Sequence of chain 1.F:
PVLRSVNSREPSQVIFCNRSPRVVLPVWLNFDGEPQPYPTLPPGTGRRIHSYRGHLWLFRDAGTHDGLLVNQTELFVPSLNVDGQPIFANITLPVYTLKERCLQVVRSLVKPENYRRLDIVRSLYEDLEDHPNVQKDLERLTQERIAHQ

Binding-site contacts:
Ligand atom C57 contacts residue VAL57 of chain 1.E at 3.4 Å (hydrophobic).
Ligand atom O16 contacts residue DMS1 of chain 1.K at 3.3 Å.
Ligand atom C57 contacts residue LEU40 of chain 1.E at 3.4 Å (hydrophobic).
Ligand atom C12 contacts residue TRP57 of chain 1.F at 3.5 Å (hydrophobic).
Ligand atom C56 contacts residue TYR49 of chain 1.E at 3.5 Å (hydrophobic).
Ligand atom C13 contacts residue TRP28 of chain 1.F at 3.5 Å (hydrophobic).
Ligand atom C32 contacts residue TYR52 of chain 1.F at 3.6 Å (hydrophobic).
Ligand atom C23 contacts residue ILE49 of chain 1.F at 3.5 Å (hydrophobic).
Ligand atom O14 contacts residue HIS55 of chain 1.F at 2.8 Å (h-bond).
Ligand atom C28 contacts residue PRO39 of chain 1.F at 3.1 Å (hydrophobic).
Ligand atom O37 contacts residue DMS1 of chain 1.K at 3.5 Å.
Ligand atom C36 contacts residue PHE91 of chain 1.E at 3.4 Å (hydrophobic).
Ligand atom F34 contacts residue TYR52 of chain 1.F at 3.3 Å.
Ligand atom N1 contacts residue TYR52 of chain 1.F at 3.6 Å.
Ligand atom C15 contacts residue TYR38 of chain 1.F at 3.5 Å (hydrophobic).
Ligand atom C11 contacts residue TRP57 of chain 1.F at 3.4 Å (hydrophobic).
Ligand atom F34 contacts residue PHE91 of chain 1.E at 3.2 Å.
Ligand atom N51 contacts residue ASN92 of chain 1.E at 2.9 Å (h-bond).
Ligand atom O16 contacts residue TYR38 of chain 1.F at 2.7 Å (h-bond).
Ligand atom N17 contacts residue HIS50 of chain 1.F at 3.0 Å (h-bond).
Ligand atom N51 contacts residue ILE98 of chain 1.E at 3.5 Å.
Ligand atom C13 contacts residue TYR38 of chain 1.F at 3.5 Å (hydrophobic).
Ligand atom C58 contacts residue PHE37 of chain 1.E at 3.6 Å (hydrophobic).
Ligand atom F34 contacts residue ASN92 of chain 1.E at 3.4 Å.
Ligand atom N27 contacts residue ARG47 of chain 1.F at 3.2 Å (salt-bridge).
Ligand atom C58 contacts residue LEU40 of chain 1.E at 3.6 Å (hydrophobic).
Ligand atom C35 contacts residue ARG9 of chain 1.F at 3.5 Å.
Ligand atom C31 contacts residue TYR52 of chain 1.F at 3.5 Å (hydrophobic).
Ligand atom C55 contacts residue TYR49 of chain 1.E at 3.2 Å (hydrophobic).
Ligand atom C35 contacts residue PHE91 of chain 1.E at 3.4 Å (hydrophobic).
Ligand atom C59 contacts residue VAL36 of chain 1.E at 3.4 Å (hydrophobic).
Ligand atom O60 contacts residue TYR49 of chain 1.E at 2.7 Å (h-bond).
Ligand atom C5 contacts residue TYR38 of chain 1.F at 3.5 Å (hydrophobic).
Ligand atom O60 contacts residue ALA88 of chain 1.E at 3.4 Å.
Ligand atom C18 contacts residue HIS50 of chain 1.F at 3.3 Å.
Ligand atom O33 contacts residue HIS55 of chain 1.F at 3.3 Å.
Ligand atom N53 contacts residue ASN92 of chain 1.E at 2.9 Å (h-bond).
Ligand atom O14 contacts residue SER51 of chain 1.F at 2.7 Å (h-bond).
Ligand atom C65 contacts residue DMS1 of chain 1.K at 3.4 Å.
Ligand atom C36 contacts residue TYR52 of chain 1.F at 3.3 Å (hydrophobic).

Sequence of chain 1.E:
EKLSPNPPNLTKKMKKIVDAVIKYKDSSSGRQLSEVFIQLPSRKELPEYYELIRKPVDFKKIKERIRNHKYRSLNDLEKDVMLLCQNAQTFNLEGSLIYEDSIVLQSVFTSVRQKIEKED

This small molecule binds to this protein.
Small molecule (SMILES): Cc1ncsc1-c1ccc(CNC(=O)[C@@H]2C[C@@H](O)CN2C(=O)[C@@H](NC(=O)C2(F)CC2)C(C)(C)C)c(OCCc2ccc(CN3CCN(c4cc(-c5ccccc5O)nnc4N)CC3)cc2)c1